Binding-site contacts:
Ligand atom O01 contacts residue SER561 of chain 1.A at 2.8 Å (h-bond).
Ligand atom C04 contacts residue LEU515 of chain 1.A at 3.7 Å (hydrophobic).
Ligand atom C01 contacts residue NDP1 of chain 1.D at 3.3 Å.
Ligand atom C20 contacts residue ARG566 of chain 1.A at 3.5 Å.
Ligand atom C21 contacts residue HIS155 of chain 1.A at 3.5 Å.
Ligand atom C10 contacts residue SER621 of chain 1.A at 3.3 Å.
Ligand atom O01 contacts residue TYR574 of chain 1.A at 2.9 Å (h-bond).
Ligand atom C16 contacts residue SER621 of chain 1.A at 3.8 Å.
Ligand atom C11 contacts residue SER621 of chain 1.A at 3.5 Å.
Ligand atom C04 contacts residue TYR574 of chain 1.A at 3.8 Å (hydrophobic).
Ligand atom C24 contacts residue ARG566 of chain 1.A at 3.6 Å.
Ligand atom C08 contacts residue SER563 of chain 1.A at 3.3 Å.
Ligand atom C09 contacts residue ASN568 of chain 1.A at 3.3 Å.
Ligand atom C10 contacts residue ASN568 of chain 1.A at 3.5 Å.
Ligand atom C20 contacts residue PRO156 of chain 1.A at 3.5 Å (hydrophobic).
Ligand atom C18 contacts residue THR623 of chain 1.A at 3.8 Å.
Ligand atom C21 contacts residue ARG566 of chain 1.A at 3.7 Å.
Ligand atom O1 contacts residue ARG566 of chain 1.A at 3.6 Å.
Ligand atom C03 contacts residue TYR574 of chain 1.A at 3.4 Å (hydrophobic).
Ligand atom C08 contacts residue ASN568 of chain 1.A at 3.6 Å.
Ligand atom N02 contacts residue ASN568 of chain 1.A at 3.1 Å (h-bond).
Ligand atom C23 contacts residue PRO156 of chain 1.A at 3.6 Å (hydrophobic).
Ligand atom C22 contacts residue HIS155 of chain 1.A at 3.4 Å.
Ligand atom N1 contacts residue ASN568 of chain 1.A at 3.5 Å (h-bond).
Ligand atom C1 contacts residue VAL562 of chain 1.A at 3.7 Å (hydrophobic).
Ligand atom N01 contacts residue NDP1 of chain 1.D at 3.6 Å.
Ligand atom C12 contacts residue ASN568 of chain 1.A at 3.6 Å.
Ligand atom O1 contacts residue PRO156 of chain 1.A at 3.4 Å.
Ligand atom C12 contacts residue SER621 of chain 1.A at 3.5 Å.
Ligand atom C23 contacts residue ARG566 of chain 1.A at 3.5 Å.
Ligand atom O02 contacts residue VAL620 of chain 1.A at 3.7 Å.
Ligand atom C05 contacts residue LEU609 of chain 1.A at 3.6 Å (hydrophobic).
Ligand atom N03 contacts residue ASN568 of chain 1.A at 3.6 Å (h-bond).
Ligand atom O01 contacts residue NDP1 of chain 1.D at 3.3 Å.
Ligand atom C03 contacts residue NDP1 of chain 1.D at 3.6 Å.
Ligand atom O02 contacts residue SER621 of chain 1.A at 2.3 Å (h-bond).
Ligand atom C13 contacts residue GLY567 of chain 1.A at 3.7 Å.
Ligand atom C1 contacts residue SER561 of chain 1.A at 3.4 Å.
Ligand atom C21 contacts residue PRO156 of chain 1.A at 3.4 Å (hydrophobic).
Ligand atom C15 contacts residue THR623 of chain 1.A at 3.7 Å.

Sequence of chain 1.A:
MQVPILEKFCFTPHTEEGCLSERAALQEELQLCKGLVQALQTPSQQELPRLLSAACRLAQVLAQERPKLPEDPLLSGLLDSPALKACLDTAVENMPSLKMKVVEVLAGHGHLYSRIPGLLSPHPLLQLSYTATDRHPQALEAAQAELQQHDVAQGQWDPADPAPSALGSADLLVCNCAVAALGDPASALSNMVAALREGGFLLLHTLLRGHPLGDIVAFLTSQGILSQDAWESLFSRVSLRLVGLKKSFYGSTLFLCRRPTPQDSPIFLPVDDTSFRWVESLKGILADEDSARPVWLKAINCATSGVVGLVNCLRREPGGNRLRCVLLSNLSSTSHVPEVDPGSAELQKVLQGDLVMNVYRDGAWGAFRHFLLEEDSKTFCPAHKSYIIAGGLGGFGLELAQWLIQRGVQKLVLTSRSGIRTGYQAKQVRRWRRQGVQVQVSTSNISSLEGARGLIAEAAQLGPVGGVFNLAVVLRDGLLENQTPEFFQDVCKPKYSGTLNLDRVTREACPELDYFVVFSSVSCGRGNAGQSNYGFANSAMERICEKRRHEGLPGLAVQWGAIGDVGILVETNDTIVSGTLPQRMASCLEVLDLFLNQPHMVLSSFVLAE

The protein below binds the small molecule below.
Small molecule (SMILES): O=C(C1CC1)N1CC[C@@H](Cc2n[nH]c(=O)n2-c2ccc(-c3ccc4occc4c3)cc2)C1